A protein and the small-molecule ligand that binds it are described below.
Small molecule (SMILES): OC[C@H]1O[C@@H](O)[C@@H](O)[C@@H](O)[C@@H]1O

Binding-site contacts:
Ligand atom O3 contacts residue TRP14 of chain 1.A at 4.3 Å.
Ligand atom O2 contacts residue ASN13 of chain 1.A at 3.3 Å.
Ligand atom C1 contacts residue TRP14 of chain 1.A at 1.5 Å (hydrophobic).
Ligand atom O3 contacts residue ASN13 of chain 1.A at 3.4 Å (h-bond).
Ligand atom C1 contacts residue ARG29 of chain 1.A at 4.0 Å.
Ligand atom C2 contacts residue ARG31 of chain 1.A at 4.1 Å.
Ligand atom C4 contacts residue TRP14 of chain 1.A at 4.1 Å (hydrophobic).
Ligand atom C5 contacts residue ARG29 of chain 1.A at 4.3 Å.
Ligand atom C1 contacts residue ARG31 of chain 1.A at 4.4 Å.
Ligand atom C5 contacts residue TRP14 of chain 1.A at 3.7 Å (hydrophobic).
Ligand atom O2 contacts residue ARG31 of chain 1.A at 4.3 Å.
Ligand atom C2 contacts residue ASN13 of chain 1.A at 4.3 Å.
Ligand atom O6 contacts residue ARG29 of chain 1.A at 4.2 Å.
Ligand atom C2 contacts residue TRP14 of chain 1.A at 2.5 Å (hydrophobic).
Ligand atom C6 contacts residue ARG29 of chain 1.A at 4.4 Å.
Ligand atom O5 contacts residue TRP14 of chain 1.A at 2.5 Å.
Ligand atom C3 contacts residue TRP14 of chain 1.A at 3.8 Å (hydrophobic).
Ligand atom O5 contacts residue ARG29 of chain 1.A at 3.2 Å (salt-bridge).
Ligand atom O4 contacts residue TRP14 of chain 1.A at 4.2 Å.
Ligand atom O2 contacts residue SER12 of chain 1.A at 4.4 Å.
Ligand atom C3 contacts residue ASN13 of chain 1.A at 3.9 Å.
Ligand atom O2 contacts residue TRP14 of chain 1.A at 2.5 Å (h-bond).

Sequence of chain 1.A:
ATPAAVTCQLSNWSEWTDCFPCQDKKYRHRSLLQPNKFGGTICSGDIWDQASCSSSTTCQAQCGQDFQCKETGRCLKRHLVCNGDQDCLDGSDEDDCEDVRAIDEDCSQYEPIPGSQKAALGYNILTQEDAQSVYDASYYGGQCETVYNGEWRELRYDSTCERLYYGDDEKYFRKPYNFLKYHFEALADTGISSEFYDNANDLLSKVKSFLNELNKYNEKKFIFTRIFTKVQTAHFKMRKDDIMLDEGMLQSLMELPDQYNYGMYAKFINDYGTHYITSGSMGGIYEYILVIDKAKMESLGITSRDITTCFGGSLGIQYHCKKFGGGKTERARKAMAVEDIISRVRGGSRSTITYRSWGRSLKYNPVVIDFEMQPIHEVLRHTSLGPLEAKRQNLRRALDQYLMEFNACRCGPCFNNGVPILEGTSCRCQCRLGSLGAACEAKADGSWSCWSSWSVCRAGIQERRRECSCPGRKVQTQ